This protein binds this small molecule.
Small molecule (SMILES): Cc1cc(NC(=O)c2cnn3cccnc23)n(-c2ccccc2)n1

Binding-site contacts:
Ligand atom C05 contacts residue HIS7 of chain 1.D at 3.4 Å.
Ligand atom C14 contacts residue VAL46 of chain 1.D at 4.0 Å (hydrophobic).
Ligand atom N06 contacts residue HIS7 of chain 1.D at 3.1 Å.
Ligand atom N17 contacts residue ASN47 of chain 1.D at 3.6 Å (h-bond).
Ligand atom C19 contacts residue ASN47 of chain 1.D at 3.9 Å.
Ligand atom C15 contacts residue THR49 of chain 1.D at 4.0 Å.
Ligand atom N16 contacts residue THR49 of chain 1.D at 4.5 Å.
Ligand atom N16 contacts residue ASN47 of chain 1.D at 3.8 Å.
Ligand atom C18 contacts residue THR49 of chain 1.D at 2.9 Å.
Ligand atom C15 contacts residue VAL46 of chain 1.D at 4.1 Å (hydrophobic).
Ligand atom N01 contacts residue ASN47 of chain 1.D at 4.4 Å.
Ligand atom C18 contacts residue VAL51 of chain 1.D at 3.5 Å (hydrophobic).
Ligand atom O03 contacts residue PHE9 of chain 1.D at 3.6 Å.
Ligand atom C20 contacts residue ASN47 of chain 1.D at 3.7 Å.
Ligand atom C18 contacts residue VAL46 of chain 1.D at 3.6 Å (hydrophobic).
Ligand atom C15 contacts residue ASN47 of chain 1.D at 4.0 Å.
Ligand atom N07 contacts residue HIS7 of chain 1.D at 4.2 Å.
Ligand atom O03 contacts residue VAL46 of chain 1.D at 3.5 Å.
Ligand atom C13 contacts residue ASN47 of chain 1.D at 3.9 Å.
Ligand atom C18 contacts residue LEU90 of chain 1.D at 4.2 Å (hydrophobic).
Ligand atom C04 contacts residue HIS7 of chain 1.D at 4.5 Å.
Ligand atom C14 contacts residue ASN47 of chain 1.D at 3.7 Å.

Sequence of chain 1.D:
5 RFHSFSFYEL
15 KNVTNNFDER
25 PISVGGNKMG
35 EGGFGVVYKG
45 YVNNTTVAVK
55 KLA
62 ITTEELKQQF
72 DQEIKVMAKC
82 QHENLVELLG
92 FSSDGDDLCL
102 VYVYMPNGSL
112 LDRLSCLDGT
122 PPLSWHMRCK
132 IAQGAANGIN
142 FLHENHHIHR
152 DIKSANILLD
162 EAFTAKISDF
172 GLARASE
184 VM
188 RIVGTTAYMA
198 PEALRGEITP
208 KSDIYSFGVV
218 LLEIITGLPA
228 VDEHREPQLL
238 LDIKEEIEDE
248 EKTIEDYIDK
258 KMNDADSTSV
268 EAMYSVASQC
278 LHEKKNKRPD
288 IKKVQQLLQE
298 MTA